Sequence of chain 1.A:
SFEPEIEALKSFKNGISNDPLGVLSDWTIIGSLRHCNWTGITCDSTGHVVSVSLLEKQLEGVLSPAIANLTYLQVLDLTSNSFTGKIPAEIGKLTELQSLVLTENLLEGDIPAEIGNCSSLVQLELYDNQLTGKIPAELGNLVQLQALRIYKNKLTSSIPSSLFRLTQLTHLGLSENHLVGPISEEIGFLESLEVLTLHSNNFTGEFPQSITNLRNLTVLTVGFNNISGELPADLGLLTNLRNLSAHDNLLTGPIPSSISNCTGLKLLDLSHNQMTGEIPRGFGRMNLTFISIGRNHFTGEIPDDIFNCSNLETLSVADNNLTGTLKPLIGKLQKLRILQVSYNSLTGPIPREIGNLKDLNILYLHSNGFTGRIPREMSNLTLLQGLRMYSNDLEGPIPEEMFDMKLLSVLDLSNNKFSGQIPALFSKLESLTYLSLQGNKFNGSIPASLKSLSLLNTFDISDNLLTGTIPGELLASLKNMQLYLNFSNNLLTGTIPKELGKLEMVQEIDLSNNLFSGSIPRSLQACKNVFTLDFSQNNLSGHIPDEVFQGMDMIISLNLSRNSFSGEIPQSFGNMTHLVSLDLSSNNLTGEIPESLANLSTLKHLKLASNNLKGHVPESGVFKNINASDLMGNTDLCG

A protein and the small-molecule ligand that binds it are described below.
Small molecule (SMILES): CC(=O)N[C@@H]1[C@@H](O)[C@H](O)[C@@H](CO)O[C@H]1O

Binding-site contacts:
Ligand atom O6 contacts residue THR290 of chain 1.A at 3.5 Å (h-bond).
Ligand atom O7 contacts residue VAL220 of chain 1.A at 4.1 Å.
Ligand atom C6 contacts residue THR290 of chain 1.A at 4.5 Å.
Ligand atom O5 contacts residue LEU268 of chain 1.A at 3.3 Å.
Ligand atom C5 contacts residue LEU268 of chain 1.A at 4.1 Å (hydrophobic).
Ligand atom C7 contacts residue ASN244 of chain 1.A at 3.2 Å.
Ligand atom O6 contacts residue ASN244 of chain 1.A at 4.3 Å.
Ligand atom N2 contacts residue ASN244 of chain 1.A at 2.6 Å (h-bond).
Ligand atom O7 contacts residue THR222 of chain 1.A at 3.6 Å.
Ligand atom O7 contacts residue ASN244 of chain 1.A at 3.2 Å (h-bond).
Ligand atom C1 contacts residue LEU268 of chain 1.A at 4.0 Å (hydrophobic).
Ligand atom C1 contacts residue ASN244 of chain 1.A at 1.4 Å.
Ligand atom C6 contacts residue PHE291 of chain 1.A at 3.4 Å (hydrophobic).
Ligand atom O6 contacts residue LYS267 of chain 1.A at 4.3 Å.
Ligand atom C3 contacts residue ASN244 of chain 1.A at 3.5 Å.
Ligand atom C2 contacts residue LEU268 of chain 1.A at 4.3 Å (hydrophobic).
Ligand atom C5 contacts residue ASN244 of chain 1.A at 3.6 Å.
Ligand atom C2 contacts residue ASN244 of chain 1.A at 2.1 Å.
Ligand atom O6 contacts residue LEU268 of chain 1.A at 3.8 Å.
Ligand atom O5 contacts residue ASN244 of chain 1.A at 2.4 Å (h-bond).
Ligand atom C4 contacts residue ASN244 of chain 1.A at 4.1 Å.
Ligand atom O6 contacts residue PHE291 of chain 1.A at 3.7 Å.
Ligand atom C6 contacts residue LEU268 of chain 1.A at 3.9 Å (hydrophobic).